Binding-site contacts:
Ligand atom CG contacts residue ASP95 of chain 1.I at 4.2 Å.
Ligand atom CE2 contacts residue ASP95 of chain 1.I at 3.6 Å.
Ligand atom O3A contacts residue LYS34 of chain 1.I at 4.4 Å.
Ligand atom NRO contacts residue ASP95 of chain 1.I at 4.3 Å.
Ligand atom CZ3 contacts residue ASP95 of chain 1.I at 4.1 Å.
Ligand atom CD1 contacts residue ASP95 of chain 1.I at 4.3 Å.
Ligand atom OR2 contacts residue ASN98 of chain 1.I at 4.3 Å.
Ligand atom CD2 contacts residue ASP95 of chain 1.I at 3.8 Å.
Ligand atom O3' contacts residue LYS34 of chain 1.I at 2.5 Å (salt-bridge).
Ligand atom O4' contacts residue ARG59 of chain 1.I at 3.9 Å.
Ligand atom CH2 contacts residue LYS374 of chain 1.I at 3.7 Å.
Ligand atom CE3 contacts residue ASP95 of chain 1.I at 3.5 Å.
Ligand atom C1' contacts residue ASP95 of chain 1.I at 3.6 Å.
Ligand atom C4' contacts residue ARG59 of chain 1.I at 4.4 Å.
Ligand atom OR1 contacts residue ASP95 of chain 1.I at 4.0 Å.
Ligand atom NRO contacts residue ASN98 of chain 1.I at 3.9 Å.
Ligand atom C3' contacts residue LEU61 of chain 1.I at 4.4 Å (hydrophobic).
Ligand atom CH2 contacts residue ASP95 of chain 1.I at 3.7 Å.
Ligand atom NRO contacts residue LYS374 of chain 1.I at 3.5 Å (salt-bridge).
Ligand atom C2' contacts residue LYS34 of chain 1.I at 3.5 Å.
Ligand atom O3' contacts residue PRO35 of chain 1.I at 4.5 Å.
Ligand atom C2' contacts residue ASP95 of chain 1.I at 3.5 Å.
Ligand atom O1B contacts residue LYS34 of chain 1.I at 2.8 Å (salt-bridge).
Ligand atom C3' contacts residue LYS34 of chain 1.I at 3.4 Å.
Ligand atom OR2 contacts residue LYS374 of chain 1.I at 3.1 Å (salt-bridge).
Ligand atom PB contacts residue LYS34 of chain 1.I at 4.2 Å.
Ligand atom O3' contacts residue LEU61 of chain 1.I at 3.2 Å.
Ligand atom OR1 contacts residue ASN98 of chain 1.I at 3.0 Å.
Ligand atom NE1 contacts residue ASP95 of chain 1.I at 3.6 Å.
Ligand atom OR1 contacts residue LYS374 of chain 1.I at 4.2 Å.
Ligand atom C2' contacts residue TYR33 of chain 1.I at 4.0 Å (hydrophobic).
Ligand atom CZ2 contacts residue ASP95 of chain 1.I at 3.6 Å.
Ligand atom CZ3 contacts residue LYS374 of chain 1.I at 3.8 Å.

A protein and the small-molecule ligand that binds it are described below.
Small molecule (SMILES): O=[N+]([O-])c1ccc2c(ccn2C2CC(O)C(COP(=O)(O)OP(=O)(O)OP(=O)(O)O)O2)c1

Sequence of chain 1.I:
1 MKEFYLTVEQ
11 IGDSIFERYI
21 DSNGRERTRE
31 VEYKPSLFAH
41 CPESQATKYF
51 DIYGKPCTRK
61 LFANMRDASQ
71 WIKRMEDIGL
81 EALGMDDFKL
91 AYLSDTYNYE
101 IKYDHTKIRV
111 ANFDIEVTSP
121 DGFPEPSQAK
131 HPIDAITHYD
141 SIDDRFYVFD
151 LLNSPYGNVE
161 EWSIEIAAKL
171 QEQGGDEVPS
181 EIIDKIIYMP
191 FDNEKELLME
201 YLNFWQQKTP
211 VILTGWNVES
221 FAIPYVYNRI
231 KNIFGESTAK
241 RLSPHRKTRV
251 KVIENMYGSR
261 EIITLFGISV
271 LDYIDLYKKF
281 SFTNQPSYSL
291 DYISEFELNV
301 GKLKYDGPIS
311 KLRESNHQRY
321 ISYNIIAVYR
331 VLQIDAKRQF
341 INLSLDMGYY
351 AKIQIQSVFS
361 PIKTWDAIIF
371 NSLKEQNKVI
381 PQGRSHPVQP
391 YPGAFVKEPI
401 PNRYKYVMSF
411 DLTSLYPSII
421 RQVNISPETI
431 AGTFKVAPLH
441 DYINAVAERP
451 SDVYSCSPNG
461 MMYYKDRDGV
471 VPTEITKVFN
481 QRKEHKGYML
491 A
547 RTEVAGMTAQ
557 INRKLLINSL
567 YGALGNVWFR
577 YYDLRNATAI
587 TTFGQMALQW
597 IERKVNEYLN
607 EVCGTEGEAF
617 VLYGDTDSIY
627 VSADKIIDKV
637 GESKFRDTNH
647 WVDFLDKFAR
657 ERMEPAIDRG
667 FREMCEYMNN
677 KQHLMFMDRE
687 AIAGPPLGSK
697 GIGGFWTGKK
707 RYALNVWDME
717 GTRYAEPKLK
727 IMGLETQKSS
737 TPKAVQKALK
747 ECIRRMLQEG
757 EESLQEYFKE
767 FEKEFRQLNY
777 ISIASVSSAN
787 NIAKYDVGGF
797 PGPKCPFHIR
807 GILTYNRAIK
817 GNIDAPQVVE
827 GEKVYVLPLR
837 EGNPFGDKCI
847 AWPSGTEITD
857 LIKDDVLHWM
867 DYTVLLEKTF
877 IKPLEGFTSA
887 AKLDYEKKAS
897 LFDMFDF